The protein below binds the small molecule below.
Small molecule (SMILES): CC(=O)C(=O)O

Sequence of chain 1.F:
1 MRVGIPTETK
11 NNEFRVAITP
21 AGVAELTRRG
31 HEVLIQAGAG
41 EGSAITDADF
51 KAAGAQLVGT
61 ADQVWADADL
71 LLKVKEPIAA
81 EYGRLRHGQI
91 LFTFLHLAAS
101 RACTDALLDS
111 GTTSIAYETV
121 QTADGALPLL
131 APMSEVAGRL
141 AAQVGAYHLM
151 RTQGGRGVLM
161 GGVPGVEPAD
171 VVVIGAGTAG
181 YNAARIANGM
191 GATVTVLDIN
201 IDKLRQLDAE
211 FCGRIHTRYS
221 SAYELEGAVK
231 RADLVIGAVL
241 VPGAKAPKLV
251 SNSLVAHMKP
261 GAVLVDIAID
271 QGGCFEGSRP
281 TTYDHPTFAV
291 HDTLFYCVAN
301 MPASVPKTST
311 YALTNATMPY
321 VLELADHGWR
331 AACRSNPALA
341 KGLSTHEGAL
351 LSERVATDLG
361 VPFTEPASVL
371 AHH

Binding-site contacts:
Ligand atom CB contacts residue MET133 of chain 1.F at 3.7 Å (hydrophobic).
Ligand atom CB contacts residue HIS96 of chain 1.F at 4.3 Å.
Ligand atom O3 contacts residue LYS75 of chain 1.F at 2.7 Å (salt-bridge).
Ligand atom O contacts residue ARG15 of chain 1.F at 2.9 Å (salt-bridge).
Ligand atom OXT contacts residue PHE94 of chain 1.F at 3.9 Å.
Ligand atom C contacts residue LYS75 of chain 1.F at 3.4 Å.
Ligand atom CA contacts residue ALA299 of chain 1.F at 4.2 Å (hydrophobic).
Ligand atom CA contacts residue ASP270 of chain 1.F at 4.0 Å.
Ligand atom CA contacts residue MET133 of chain 1.F at 4.5 Å (hydrophobic).
Ligand atom C contacts residue ALA299 of chain 1.F at 4.3 Å (hydrophobic).
Ligand atom C contacts residue PHE94 of chain 1.F at 4.4 Å (hydrophobic).
Ligand atom C contacts residue PRO302 of chain 1.F at 3.9 Å (hydrophobic).
Ligand atom O contacts residue NAD1 of chain 1.Q at 3.9 Å.
Ligand atom CA contacts residue LYS75 of chain 1.F at 3.3 Å.
Ligand atom OXT contacts residue PRO302 of chain 1.F at 3.7 Å.
Ligand atom OXT contacts residue ARG15 of chain 1.F at 2.7 Å (salt-bridge).
Ligand atom O contacts residue ALA299 of chain 1.F at 3.6 Å (h-bond).
Ligand atom O contacts residue ASN300 of chain 1.F at 3.6 Å.
Ligand atom OXT contacts residue MET133 of chain 1.F at 3.3 Å.
Ligand atom C contacts residue MET133 of chain 1.F at 4.3 Å (hydrophobic).
Ligand atom O3 contacts residue ASP270 of chain 1.F at 3.1 Å (salt-bridge).
Ligand atom CB contacts residue PHE94 of chain 1.F at 4.2 Å (hydrophobic).
Ligand atom C contacts residue ARG15 of chain 1.F at 3.5 Å.
Ligand atom O3 contacts residue ALA299 of chain 1.F at 3.3 Å (h-bond).
Ligand atom OXT contacts residue NAD1 of chain 1.Q at 3.9 Å.
Ligand atom C contacts residue NAD1 of chain 1.Q at 3.5 Å.
Ligand atom O contacts residue LYS75 of chain 1.F at 2.9 Å (salt-bridge).
Ligand atom CA contacts residue NAD1 of chain 1.Q at 3.0 Å.
Ligand atom O3 contacts residue HIS96 of chain 1.F at 3.3 Å (h-bond).
Ligand atom CB contacts residue NAD1 of chain 1.Q at 2.7 Å.
Ligand atom O contacts residue PRO302 of chain 1.F at 3.9 Å.
Ligand atom CB contacts residue ASP270 of chain 1.F at 3.8 Å.
Ligand atom O3 contacts residue NAD1 of chain 1.Q at 3.3 Å.
Ligand atom CA contacts residue HIS96 of chain 1.F at 4.1 Å.
Ligand atom CB contacts residue LEU130 of chain 1.F at 3.7 Å (hydrophobic).